A small-molecule ligand and the protein it binds are described below.
Small molecule (SMILES): CCCCC[C@H](CC(=O)NO)C(=O)N[C@H](C(=O)N1CCC[C@H]1CO)C(C)C

Binding-site contacts:
Ligand atom O2 contacts residue HIS132 of chain 1.A at 3.2 Å.
Ligand atom C3 contacts residue HIS132 of chain 1.A at 3.5 Å.
Ligand atom N1 contacts residue HIS136 of chain 1.A at 3.7 Å.
Ligand atom N1 contacts residue NI1 of chain 1.D at 2.8 Å (h-bond).
Ligand atom N1 contacts residue HIS132 of chain 1.A at 3.4 Å (h-bond).
Ligand atom C7 contacts residue GLU133 of chain 1.A at 3.5 Å.
Ligand atom O13 contacts residue ILE44 of chain 1.A at 2.8 Å (h-bond).
Ligand atom C17 contacts residue GLU42 of chain 1.A at 3.5 Å.
Ligand atom C3 contacts residue GLU133 of chain 1.A at 3.6 Å.
Ligand atom C9 contacts residue CYS129 of chain 1.A at 3.8 Å (hydrophobic).
Ligand atom O2 contacts residue GLN50 of chain 1.A at 2.6 Å (h-bond).
Ligand atom O2 contacts residue NI1 of chain 1.D at 2.3 Å (h-bond).
Ligand atom O2 contacts residue GLU133 of chain 1.A at 2.7 Å (salt-bridge).
Ligand atom N1 contacts residue GLN50 of chain 1.A at 3.3 Å (h-bond).
Ligand atom O4 contacts residue CYS90 of chain 1.A at 3.2 Å (h-bond).
Ligand atom C9 contacts residue HIS132 of chain 1.A at 3.7 Å.
Ligand atom C3 contacts residue NI1 of chain 1.D at 2.7 Å.
Ligand atom N1 contacts residue GLU133 of chain 1.A at 2.6 Å (salt-bridge).
Ligand atom O2 contacts residue HIS136 of chain 1.A at 2.6 Å (h-bond).
Ligand atom O4 contacts residue LEU91 of chain 1.A at 2.7 Å (h-bond).
Ligand atom C18 contacts residue ARG97 of chain 1.A at 3.5 Å.
Ligand atom C16 contacts residue ARG97 of chain 1.A at 3.7 Å.
Ligand atom C3 contacts residue GLY45 of chain 1.A at 3.6 Å.
Ligand atom O4 contacts residue GLN50 of chain 1.A at 3.1 Å (h-bond).
Ligand atom C5 contacts residue GLY45 of chain 1.A at 3.2 Å.
Ligand atom C26 contacts residue GLU87 of chain 1.A at 3.3 Å.
Ligand atom C3 contacts residue GLN50 of chain 1.A at 3.8 Å.
Ligand atom O27 contacts residue GLU87 of chain 1.A at 2.7 Å (salt-bridge).
Ligand atom N1 contacts residue GLY45 of chain 1.A at 3.4 Å (h-bond).
Ligand atom N14 contacts residue GLY89 of chain 1.A at 3.5 Å (h-bond).
Ligand atom O4 contacts residue NI1 of chain 1.D at 2.2 Å (h-bond).
Ligand atom C3 contacts residue LEU91 of chain 1.A at 3.8 Å (hydrophobic).
Ligand atom C7 contacts residue HIS132 of chain 1.A at 3.8 Å.
Ligand atom O20 contacts residue GLU88 of chain 1.A at 3.7 Å.
Ligand atom O20 contacts residue GLY89 of chain 1.A at 2.8 Å (h-bond).
Ligand atom C18 contacts residue GLY89 of chain 1.A at 3.5 Å.
Ligand atom O13 contacts residue GLY43 of chain 1.A at 3.2 Å.
Ligand atom O4 contacts residue HIS132 of chain 1.A at 3.6 Å.
Ligand atom C6 contacts residue GLY89 of chain 1.A at 3.6 Å.
Ligand atom C8 contacts residue GLY89 of chain 1.A at 3.7 Å.

Sequence of chain 1.A:
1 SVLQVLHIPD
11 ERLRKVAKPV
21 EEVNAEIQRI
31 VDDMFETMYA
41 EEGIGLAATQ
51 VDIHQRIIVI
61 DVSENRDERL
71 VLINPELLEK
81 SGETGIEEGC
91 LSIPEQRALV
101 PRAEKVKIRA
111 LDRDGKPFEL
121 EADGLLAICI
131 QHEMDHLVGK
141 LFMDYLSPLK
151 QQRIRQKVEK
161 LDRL